This protein binds this small molecule.
Small molecule (SMILES): Nc1ncnc2c1ncn2[C@@H]1O[C@H](COP(=O)(O)OP(=O)(O)OP(O)(O)=S)[C@@H](O)[C@H]1O

Sequence of chain 1.B:
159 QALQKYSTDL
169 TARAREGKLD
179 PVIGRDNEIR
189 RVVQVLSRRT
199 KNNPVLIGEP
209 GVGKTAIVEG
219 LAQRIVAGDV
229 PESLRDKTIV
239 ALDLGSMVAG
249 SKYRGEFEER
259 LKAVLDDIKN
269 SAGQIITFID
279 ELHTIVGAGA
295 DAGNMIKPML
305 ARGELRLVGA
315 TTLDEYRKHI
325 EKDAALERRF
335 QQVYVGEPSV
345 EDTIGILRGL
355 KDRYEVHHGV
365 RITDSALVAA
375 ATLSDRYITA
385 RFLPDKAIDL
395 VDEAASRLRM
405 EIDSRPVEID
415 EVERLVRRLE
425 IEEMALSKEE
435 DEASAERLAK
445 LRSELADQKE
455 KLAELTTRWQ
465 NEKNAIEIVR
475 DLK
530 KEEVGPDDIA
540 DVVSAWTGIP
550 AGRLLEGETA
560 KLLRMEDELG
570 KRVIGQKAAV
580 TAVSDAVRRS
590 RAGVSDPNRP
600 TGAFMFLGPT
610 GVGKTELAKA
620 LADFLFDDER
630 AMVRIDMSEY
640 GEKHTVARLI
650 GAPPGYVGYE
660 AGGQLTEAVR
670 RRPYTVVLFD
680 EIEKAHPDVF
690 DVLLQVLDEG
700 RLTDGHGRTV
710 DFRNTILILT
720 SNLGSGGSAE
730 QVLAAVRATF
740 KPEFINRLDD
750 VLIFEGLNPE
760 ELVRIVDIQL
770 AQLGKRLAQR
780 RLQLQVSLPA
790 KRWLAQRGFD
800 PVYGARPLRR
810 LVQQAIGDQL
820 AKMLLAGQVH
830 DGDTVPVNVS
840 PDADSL

Binding-site contacts:
Ligand atom O3G contacts residue PRO208 of chain 1.B at 3.9 Å.
Ligand atom N7 contacts residue ALA214 of chain 1.B at 3.9 Å.
Ligand atom O2A contacts residue THR213 of chain 1.B at 4.0 Å.
Ligand atom N1 contacts residue ILE181 of chain 1.B at 3.0 Å (h-bond).
Ligand atom S1G contacts residue ARG332 of chain 1.C at 3.1 Å (salt-bridge).
Ligand atom C2 contacts residue PRO179 of chain 1.B at 3.5 Å (hydrophobic).
Ligand atom O4' contacts residue PRO388 of chain 1.B at 3.9 Å.
Ligand atom C2 contacts residue ILE350 of chain 1.B at 3.6 Å (hydrophobic).
Ligand atom C6 contacts residue ILE181 of chain 1.B at 3.6 Å (hydrophobic).
Ligand atom N3 contacts residue LEU354 of chain 1.B at 3.6 Å.
Ligand atom N1 contacts residue VAL180 of chain 1.B at 3.7 Å.
Ligand atom O3G contacts residue THR316 of chain 1.B at 3.9 Å.
Ligand atom N1 contacts residue ILE350 of chain 1.B at 3.9 Å.
Ligand atom C2 contacts residue VAL180 of chain 1.B at 3.9 Å (hydrophobic).
Ligand atom O2A contacts residue GLY211 of chain 1.B at 3.2 Å.
Ligand atom O1B contacts residue THR213 of chain 1.B at 3.1 Å (h-bond).
Ligand atom O3G contacts residue LYS212 of chain 1.B at 3.7 Å.
Ligand atom N6 contacts residue ILE181 of chain 1.B at 2.8 Å (h-bond).
Ligand atom C6 contacts residue ILE350 of chain 1.B at 3.9 Å (hydrophobic).
Ligand atom S1G contacts residue ARG333 of chain 1.C at 2.8 Å (salt-bridge).
Ligand atom N3 contacts residue PRO179 of chain 1.B at 4.0 Å.
Ligand atom C8 contacts residue GLY211 of chain 1.B at 4.0 Å.
Ligand atom O3B contacts residue LYS212 of chain 1.B at 3.8 Å.
Ligand atom C2 contacts residue ILE181 of chain 1.B at 3.8 Å (hydrophobic).
Ligand atom O4' contacts residue ILE392 of chain 1.B at 4.0 Å.
Ligand atom O3B contacts residue GLY209 of chain 1.B at 3.5 Å (h-bond).
Ligand atom O2B contacts residue LYS212 of chain 1.B at 2.6 Å (salt-bridge).
Ligand atom O2A contacts residue LYS212 of chain 1.B at 3.3 Å (salt-bridge).
Ligand atom O5' contacts residue ARG332 of chain 1.C at 3.9 Å.
Ligand atom PB contacts residue LYS212 of chain 1.B at 3.9 Å.
Ligand atom C8 contacts residue ALA214 of chain 1.B at 3.9 Å (hydrophobic).
Ligand atom C8 contacts residue PRO388 of chain 1.B at 4.0 Å (hydrophobic).
Ligand atom O2A contacts residue ALA214 of chain 1.B at 3.9 Å.
Ligand atom C5' contacts residue GLY209 of chain 1.B at 4.0 Å.
Ligand atom O3A contacts residue ARG332 of chain 1.C at 3.7 Å.
Ligand atom N3 contacts residue ILE350 of chain 1.B at 3.7 Å.
Ligand atom O2G contacts residue ARG333 of chain 1.C at 3.8 Å.
Ligand atom O2B contacts residue GLY211 of chain 1.B at 3.1 Å (h-bond).
Ligand atom N6 contacts residue ILE350 of chain 1.B at 3.9 Å.
Ligand atom S1G contacts residue ALA329 of chain 1.C at 3.9 Å.

Sequence of chain 1.C:
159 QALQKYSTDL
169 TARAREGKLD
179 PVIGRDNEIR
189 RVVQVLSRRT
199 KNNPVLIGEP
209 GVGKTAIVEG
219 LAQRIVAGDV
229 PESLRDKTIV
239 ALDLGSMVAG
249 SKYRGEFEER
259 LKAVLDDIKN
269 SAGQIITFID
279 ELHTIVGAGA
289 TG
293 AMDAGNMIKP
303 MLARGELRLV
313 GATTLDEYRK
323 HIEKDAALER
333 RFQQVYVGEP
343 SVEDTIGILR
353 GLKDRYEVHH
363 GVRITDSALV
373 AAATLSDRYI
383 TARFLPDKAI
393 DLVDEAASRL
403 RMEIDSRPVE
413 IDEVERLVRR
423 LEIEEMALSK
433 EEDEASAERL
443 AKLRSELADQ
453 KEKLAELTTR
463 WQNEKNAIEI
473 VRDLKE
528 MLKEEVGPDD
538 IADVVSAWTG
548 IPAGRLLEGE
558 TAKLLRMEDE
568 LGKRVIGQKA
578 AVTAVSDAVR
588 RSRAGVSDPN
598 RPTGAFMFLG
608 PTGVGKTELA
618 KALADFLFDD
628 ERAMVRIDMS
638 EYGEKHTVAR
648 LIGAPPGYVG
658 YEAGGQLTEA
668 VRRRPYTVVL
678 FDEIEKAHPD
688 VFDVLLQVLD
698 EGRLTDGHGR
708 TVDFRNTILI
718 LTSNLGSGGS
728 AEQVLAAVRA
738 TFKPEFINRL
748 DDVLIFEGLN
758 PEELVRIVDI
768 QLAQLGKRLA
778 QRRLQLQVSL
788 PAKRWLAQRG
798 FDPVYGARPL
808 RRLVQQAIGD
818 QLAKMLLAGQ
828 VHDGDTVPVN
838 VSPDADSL